Sequence of chain 1.B:
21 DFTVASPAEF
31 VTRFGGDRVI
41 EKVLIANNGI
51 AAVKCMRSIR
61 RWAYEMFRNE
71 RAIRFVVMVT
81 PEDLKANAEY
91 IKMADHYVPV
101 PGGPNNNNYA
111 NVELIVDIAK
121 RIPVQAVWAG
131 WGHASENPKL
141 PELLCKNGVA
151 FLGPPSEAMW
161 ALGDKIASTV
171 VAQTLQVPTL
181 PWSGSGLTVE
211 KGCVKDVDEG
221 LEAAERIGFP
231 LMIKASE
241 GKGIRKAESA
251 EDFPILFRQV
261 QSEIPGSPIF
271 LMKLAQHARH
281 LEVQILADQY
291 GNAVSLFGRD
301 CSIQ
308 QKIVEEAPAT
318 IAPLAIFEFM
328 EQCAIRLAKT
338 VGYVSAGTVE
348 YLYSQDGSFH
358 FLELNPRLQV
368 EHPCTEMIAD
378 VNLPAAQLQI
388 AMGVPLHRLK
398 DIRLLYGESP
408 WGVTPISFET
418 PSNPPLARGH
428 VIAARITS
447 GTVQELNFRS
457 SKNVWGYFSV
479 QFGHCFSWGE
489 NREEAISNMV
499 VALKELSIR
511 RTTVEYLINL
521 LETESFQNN

Binding-site contacts:
Ligand atom C4 contacts residue GLU373 of chain 1.B at 3.6 Å.
Ligand atom O11 contacts residue ARG57 of chain 1.B at 2.8 Å (salt-bridge).
Ligand atom C29 contacts residue PHE484 of chain 1.B at 3.4 Å (hydrophobic).
Ligand atom C22 contacts residue ARG57 of chain 1.B at 3.4 Å.
Ligand atom C5 contacts residue ASN379 of chain 1.B at 3.7 Å.
Ligand atom C30 contacts residue MET374 of chain 1.B at 3.7 Å (hydrophobic).
Ligand atom C14 contacts residue TRP461 of chain 1.B at 3.5 Å (hydrophobic).
Ligand atom C19 contacts residue MET374 of chain 1.B at 3.5 Å (hydrophobic).
Ligand atom C15 contacts residue TRP461 of chain 1.B at 3.7 Å (hydrophobic).
Ligand atom C29 contacts residue ASN459 of chain 1.B at 3.3 Å.
Ligand atom C26 contacts residue PRO370 of chain 1.B at 3.8 Å (hydrophobic).
Ligand atom O5 contacts residue LYS54 of chain 1.B at 3.4 Å (salt-bridge).
Ligand atom C28 contacts residue TRP486 of chain 1.B at 3.5 Å (hydrophobic).
Ligand atom C12 contacts residue TRP461 of chain 1.B at 3.7 Å (hydrophobic).
Ligand atom C3 contacts residue GLU373 of chain 1.B at 3.6 Å.
Ligand atom O5 contacts residue SER58 of chain 1.B at 2.7 Å (h-bond).
Ligand atom C26 contacts residue PHE484 of chain 1.B at 3.7 Å (hydrophobic).
Ligand atom C24 contacts residue ARG57 of chain 1.B at 3.5 Å.
Ligand atom O5 contacts residue ASN379 of chain 1.B at 3.6 Å (h-bond).
Ligand atom C13 contacts residue LYS54 of chain 1.B at 3.8 Å.
Ligand atom C25 contacts residue MET374 of chain 1.B at 3.7 Å (hydrophobic).
Ligand atom C28 contacts residue PHE484 of chain 1.B at 3.7 Å (hydrophobic).
Ligand atom C21 contacts residue ARG61 of chain 1.B at 3.6 Å.
Ligand atom C16 contacts residue TRP461 of chain 1.B at 3.6 Å (hydrophobic).
Ligand atom O3 contacts residue GLU373 of chain 1.B at 2.6 Å (salt-bridge).
Ligand atom O5 contacts residue GLU373 of chain 1.B at 2.6 Å (salt-bridge).
Ligand atom C19 contacts residue PRO370 of chain 1.B at 3.8 Å (hydrophobic).
Ligand atom O12 contacts residue ARG57 of chain 1.B at 3.2 Å (salt-bridge).
Ligand atom C26 contacts residue MET374 of chain 1.B at 3.8 Å (hydrophobic).
Ligand atom C19 contacts residue GLU373 of chain 1.B at 3.5 Å.
Ligand atom C28 contacts residue SER485 of chain 1.B at 3.6 Å.
Ligand atom C5 contacts residue GLU373 of chain 1.B at 3.5 Å.
Ligand atom C27 contacts residue PHE484 of chain 1.B at 3.5 Å (hydrophobic).
Ligand atom C8 contacts residue ARG61 of chain 1.B at 3.6 Å.
Ligand atom C6 contacts residue ASN379 of chain 1.B at 3.8 Å.
Ligand atom C23 contacts residue ARG57 of chain 1.B at 3.7 Å.
Ligand atom C20 contacts residue VAL378 of chain 1.B at 3.6 Å (hydrophobic).
Ligand atom C29 contacts residue MET374 of chain 1.B at 3.8 Å (hydrophobic).
Ligand atom C22 contacts residue ARG61 of chain 1.B at 3.8 Å.
Ligand atom O3 contacts residue LYS54 of chain 1.B at 3.5 Å.

The small molecule below binds the protein below.
Small molecule (SMILES): CO[C@H]1CCCC[C@@H](c2ccccc2)OC(=O)[C@@H](C)[C@@]2(O)O[C@H]([C@@H](C)[C@H](O)[C@H]2OC)[C@@H](C)/C=C/[C@H]1OC